A small-molecule ligand and the protein it binds are described below.
Small molecule (SMILES): CC(C)CCC[C@@H](C)[C@H]1CC[C@H]2[C@@H]3CC=C4C[C@@H](O)CC[C@]4(C)[C@H]3CC[C@]12C

Sequence of chain 1.A:
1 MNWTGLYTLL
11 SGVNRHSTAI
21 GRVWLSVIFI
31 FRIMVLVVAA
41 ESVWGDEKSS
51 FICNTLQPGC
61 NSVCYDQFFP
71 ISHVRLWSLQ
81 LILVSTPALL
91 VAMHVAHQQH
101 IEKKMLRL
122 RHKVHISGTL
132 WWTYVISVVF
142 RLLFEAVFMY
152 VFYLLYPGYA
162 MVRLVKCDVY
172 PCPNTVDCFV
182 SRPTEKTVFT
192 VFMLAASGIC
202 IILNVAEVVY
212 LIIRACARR

Binding-site contacts:
Ligand atom C26 contacts residue SER26 of chain 1.F at 3.6 Å.
Ligand atom C26 contacts residue LEU10 of chain 1.F at 4.3 Å (hydrophobic).
Ligand atom C16 contacts residue LEU9 of chain 1.F at 3.7 Å (hydrophobic).
Ligand atom C25 contacts residue PHE29 of chain 1.F at 4.4 Å (hydrophobic).
Ligand atom C20 contacts residue PHE29 of chain 1.F at 3.8 Å (hydrophobic).
Ligand atom C27 contacts residue PHE29 of chain 1.F at 4.2 Å (hydrophobic).
Ligand atom C21 contacts residue SER85 of chain 1.F at 3.5 Å.
Ligand atom C16 contacts residue TRP3 of chain 1.A at 3.5 Å (hydrophobic).
Ligand atom C1 contacts residue ILE30 of chain 1.A at 3.9 Å (hydrophobic).
Ligand atom C25 contacts residue LEU25 of chain 1.F at 4.4 Å (hydrophobic).
Ligand atom C27 contacts residue ARG142 of chain 1.F at 4.0 Å.
Ligand atom C22 contacts residue PHE29 of chain 1.F at 4.4 Å (hydrophobic).
Ligand atom C26 contacts residue LEU25 of chain 1.F at 3.9 Å (hydrophobic).
Ligand atom C17 contacts residue TRP3 of chain 1.A at 4.2 Å (hydrophobic).
Ligand atom C23 contacts residue PHE29 of chain 1.F at 3.7 Å (hydrophobic).
Ligand atom C6 contacts residue LEU6 of chain 1.A at 3.9 Å (hydrophobic).
Ligand atom C15 contacts residue TRP3 of chain 1.A at 3.5 Å (hydrophobic).
Ligand atom C7 contacts residue LEU6 of chain 1.A at 3.8 Å (hydrophobic).
Ligand atom C18 contacts residue PHE29 of chain 1.F at 4.4 Å (hydrophobic).
Ligand atom C14 contacts residue TRP3 of chain 1.A at 3.9 Å (hydrophobic).
Ligand atom C6 contacts residue MET1 of chain 1.A at 3.7 Å (hydrophobic).
Ligand atom C24 contacts residue LEU10 of chain 1.F at 3.6 Å (hydrophobic).
Ligand atom C15 contacts residue LEU9 of chain 1.F at 3.7 Å (hydrophobic).
Ligand atom C7 contacts residue MET1 of chain 1.A at 4.2 Å (hydrophobic).
Ligand atom C1 contacts residue MET34 of chain 1.A at 4.2 Å (hydrophobic).
Ligand atom C22 contacts residue LEU10 of chain 1.F at 4.4 Å (hydrophobic).
Ligand atom C27 contacts residue LEU25 of chain 1.F at 4.1 Å (hydrophobic).
Ligand atom C25 contacts residue SER26 of chain 1.F at 4.2 Å.
Ligand atom C21 contacts residue PHE29 of chain 1.F at 3.2 Å (hydrophobic).
Ligand atom C2 contacts residue ILE30 of chain 1.A at 4.1 Å (hydrophobic).
Ligand atom C2 contacts residue MET34 of chain 1.A at 3.5 Å (hydrophobic).

Sequence of chain 1.F:
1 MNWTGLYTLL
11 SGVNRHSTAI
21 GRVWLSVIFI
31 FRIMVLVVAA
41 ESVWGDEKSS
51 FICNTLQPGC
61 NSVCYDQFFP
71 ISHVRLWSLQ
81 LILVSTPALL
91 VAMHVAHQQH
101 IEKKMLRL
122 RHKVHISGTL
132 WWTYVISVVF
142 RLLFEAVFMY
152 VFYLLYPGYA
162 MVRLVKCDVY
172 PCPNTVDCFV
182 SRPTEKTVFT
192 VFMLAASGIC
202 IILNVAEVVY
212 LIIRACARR